Binding-site contacts:
Ligand atom C1 contacts residue ASN28 of chain 1.A at 1.5 Å.
Ligand atom C6 contacts residue THR30 of chain 1.A at 3.1 Å.
Ligand atom N2 contacts residue ASN28 of chain 1.A at 3.0 Å (h-bond).
Ligand atom C5 contacts residue ASN28 of chain 1.A at 3.7 Å.
Ligand atom C6 contacts residue ALA29 of chain 1.A at 3.9 Å (hydrophobic).
Ligand atom C8 contacts residue ASN28 of chain 1.A at 4.4 Å.
Ligand atom O6 contacts residue THR30 of chain 1.A at 3.0 Å (h-bond).
Ligand atom C7 contacts residue ASN28 of chain 1.A at 3.2 Å.
Ligand atom C4 contacts residue ASN28 of chain 1.A at 4.3 Å.
Ligand atom O5 contacts residue ALA29 of chain 1.A at 3.8 Å.
Ligand atom C5 contacts residue ALA29 of chain 1.A at 4.3 Å (hydrophobic).
Ligand atom C2 contacts residue ASN28 of chain 1.A at 2.5 Å.
Ligand atom O7 contacts residue ASN28 of chain 1.A at 3.2 Å (h-bond).
Ligand atom O6 contacts residue ALA29 of chain 1.A at 3.3 Å (h-bond).
Ligand atom O5 contacts residue THR309 of chain 1.A at 4.2 Å.
Ligand atom C3 contacts residue ASN28 of chain 1.A at 3.9 Å.
Ligand atom O5 contacts residue ASN28 of chain 1.A at 2.4 Å (h-bond).

Sequence of chain 1.A:
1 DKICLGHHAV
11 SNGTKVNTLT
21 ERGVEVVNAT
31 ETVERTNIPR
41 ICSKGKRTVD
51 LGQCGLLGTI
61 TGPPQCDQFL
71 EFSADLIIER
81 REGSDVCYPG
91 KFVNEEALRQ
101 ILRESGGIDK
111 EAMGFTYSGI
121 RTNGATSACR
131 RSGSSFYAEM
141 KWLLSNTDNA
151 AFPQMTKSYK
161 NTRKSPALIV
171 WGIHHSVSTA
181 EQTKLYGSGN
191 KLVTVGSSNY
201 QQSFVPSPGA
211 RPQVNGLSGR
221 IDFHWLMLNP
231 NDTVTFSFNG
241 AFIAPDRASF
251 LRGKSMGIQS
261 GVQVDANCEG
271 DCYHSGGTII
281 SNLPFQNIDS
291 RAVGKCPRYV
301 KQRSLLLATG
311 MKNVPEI

A small-molecule ligand and the protein it binds are described below.
Small molecule (SMILES): CC(=O)N[C@@H]1[C@@H](O)[C@H](O)[C@@H](CO)O[C@H]1O